Sequence of chain 3.D:
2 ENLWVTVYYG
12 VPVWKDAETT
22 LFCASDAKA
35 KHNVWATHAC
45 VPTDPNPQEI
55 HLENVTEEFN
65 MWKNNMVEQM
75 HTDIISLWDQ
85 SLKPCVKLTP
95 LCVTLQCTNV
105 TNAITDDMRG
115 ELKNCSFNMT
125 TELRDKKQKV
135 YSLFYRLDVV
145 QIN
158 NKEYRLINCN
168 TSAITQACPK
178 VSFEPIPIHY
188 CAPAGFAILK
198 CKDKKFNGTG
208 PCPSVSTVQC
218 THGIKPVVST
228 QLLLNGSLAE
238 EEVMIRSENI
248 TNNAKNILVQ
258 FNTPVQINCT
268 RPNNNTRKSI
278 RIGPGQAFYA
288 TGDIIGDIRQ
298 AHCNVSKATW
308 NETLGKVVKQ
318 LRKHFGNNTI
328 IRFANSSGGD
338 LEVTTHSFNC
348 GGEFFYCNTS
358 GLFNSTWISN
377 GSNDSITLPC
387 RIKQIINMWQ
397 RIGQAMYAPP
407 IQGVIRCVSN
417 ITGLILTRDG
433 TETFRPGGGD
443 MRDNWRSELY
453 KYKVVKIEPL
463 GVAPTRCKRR

A small-molecule ligand and the protein it binds are described below.
Small molecule (SMILES): CC(=O)N[C@H]1[C@H](O[C@H]2[C@H](O)[C@@H](NC(C)=O)CO[C@@H]2CO)O[C@H](CO)[C@@H](O[C@@H]2O[C@H](CO)[C@@H](O)[C@H](O)[C@@H]2O)[C@@H]1O

Binding-site contacts:
Ligand atom C4 contacts residue ASN118 of chain 3.D at 4.2 Å.
Ligand atom O5 contacts residue TYR135 of chain 3.D at 4.4 Å.
Ligand atom C2 contacts residue TYR135 of chain 3.D at 4.1 Å (hydrophobic).
Ligand atom O3 contacts residue TYR135 of chain 3.D at 4.3 Å.
Ligand atom C5 contacts residue ASN118 of chain 3.D at 3.7 Å.
Ligand atom O6 contacts residue SER120 of chain 3.D at 4.5 Å.
Ligand atom N2 contacts residue TYR135 of chain 3.D at 3.9 Å.
Ligand atom C7 contacts residue VAL104 of chain 3.D at 3.9 Å (hydrophobic).
Ligand atom O4 contacts residue TYR135 of chain 3.D at 4.4 Å.
Ligand atom O5 contacts residue ASN118 of chain 3.D at 2.4 Å (h-bond).
Ligand atom C8 contacts residue VAL104 of chain 3.D at 3.6 Å (hydrophobic).
Ligand atom O7 contacts residue THR105 of chain 3.D at 4.3 Å.
Ligand atom O7 contacts residue TYR135 of chain 3.D at 3.7 Å.
Ligand atom C1 contacts residue ASN118 of chain 3.D at 1.4 Å.
Ligand atom C8 contacts residue ASN118 of chain 3.D at 4.5 Å.
Ligand atom C8 contacts residue LEU137 of chain 3.D at 4.2 Å (hydrophobic).
Ligand atom C1 contacts residue TYR135 of chain 3.D at 3.7 Å (hydrophobic).
Ligand atom O7 contacts residue ASN118 of chain 3.D at 3.4 Å (h-bond).
Ligand atom C5 contacts residue TYR135 of chain 3.D at 4.4 Å (hydrophobic).
Ligand atom C2 contacts residue ASN118 of chain 3.D at 2.5 Å.
Ligand atom C3 contacts residue ASN118 of chain 3.D at 3.8 Å.
Ligand atom C3 contacts residue TYR135 of chain 3.D at 3.9 Å (hydrophobic).
Ligand atom O7 contacts residue VAL104 of chain 3.D at 3.6 Å.
Ligand atom C7 contacts residue ASN118 of chain 3.D at 3.4 Å.
Ligand atom C8 contacts residue ASP290 of chain 3.D at 3.6 Å.
Ligand atom N2 contacts residue ASN118 of chain 3.D at 2.9 Å (h-bond).